The small molecule below binds the protein below.
Small molecule (SMILES): N[C@@H](Cc1c[nH]c[nH+]1)C(=O)O

Sequence of chain 2.B:
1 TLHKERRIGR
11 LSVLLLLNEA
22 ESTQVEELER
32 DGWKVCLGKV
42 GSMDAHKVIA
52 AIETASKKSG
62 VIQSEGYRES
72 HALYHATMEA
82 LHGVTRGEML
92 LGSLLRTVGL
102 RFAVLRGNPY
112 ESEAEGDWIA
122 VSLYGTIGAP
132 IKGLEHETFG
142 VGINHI

Binding-site contacts:
Ligand atom CD2 contacts residue LEU96 of chain 2.C at 3.7 Å (hydrophobic).
Ligand atom CE1 contacts residue TYR68 of chain 2.B at 3.5 Å (hydrophobic).
Ligand atom N contacts residue HIS72 of chain 2.B at 3.2 Å.
Ligand atom CA contacts residue HIS76 of chain 2.B at 4.0 Å.
Ligand atom CA contacts residue TYR68 of chain 2.B at 4.0 Å (hydrophobic).
Ligand atom O contacts residue HIS76 of chain 2.B at 3.4 Å.
Ligand atom CA contacts residue HIS137 of chain 2.C at 4.0 Å.
Ligand atom O contacts residue ARG87 of chain 2.C at 2.7 Å (salt-bridge).
Ligand atom O contacts residue MN1 of chain 2.J at 2.2 Å.
Ligand atom CD2 contacts residue ALA130 of chain 2.C at 3.6 Å (hydrophobic).
Ligand atom N contacts residue HIS76 of chain 2.B at 4.0 Å.
Ligand atom N contacts residue TYR68 of chain 2.B at 2.8 Å (h-bond).
Ligand atom CD2 contacts residue TYR75 of chain 2.B at 3.6 Å (hydrophobic).
Ligand atom OXT contacts residue ARG87 of chain 2.C at 2.8 Å (salt-bridge).
Ligand atom C contacts residue HIS137 of chain 2.C at 3.9 Å.
Ligand atom OXT contacts residue ILE128 of chain 2.C at 3.3 Å.
Ligand atom CD2 contacts residue GLY129 of chain 2.C at 3.4 Å.
Ligand atom NE2 contacts residue ALA130 of chain 2.C at 3.3 Å (h-bond).
Ligand atom N contacts residue MN1 of chain 2.J at 2.0 Å.
Ligand atom CB contacts residue GLY129 of chain 2.C at 4.0 Å.
Ligand atom CA contacts residue TYR75 of chain 2.B at 4.0 Å (hydrophobic).
Ligand atom O contacts residue HIS137 of chain 2.C at 3.5 Å (h-bond).
Ligand atom CD2 contacts residue ARG97 of chain 2.C at 3.5 Å.
Ligand atom NE2 contacts residue TYR75 of chain 2.B at 3.8 Å.
Ligand atom ND1 contacts residue TYR68 of chain 2.B at 2.8 Å (h-bond).
Ligand atom CG contacts residue GLY129 of chain 2.C at 3.7 Å.
Ligand atom CG contacts residue TYR75 of chain 2.B at 4.0 Å (hydrophobic).
Ligand atom CB contacts residue ILE128 of chain 2.C at 4.0 Å (hydrophobic).
Ligand atom C contacts residue ARG87 of chain 2.C at 3.5 Å.
Ligand atom CE1 contacts residue ALA130 of chain 2.C at 3.8 Å (hydrophobic).
Ligand atom N contacts residue HIS137 of chain 2.C at 2.9 Å (h-bond).
Ligand atom NE2 contacts residue LEU96 of chain 2.C at 3.8 Å.
Ligand atom OXT contacts residue MN1 of chain 2.J at 4.0 Å.
Ligand atom CG contacts residue TYR68 of chain 2.B at 3.8 Å (hydrophobic).
Ligand atom C contacts residue ARG97 of chain 2.C at 3.9 Å.
Ligand atom NE2 contacts residue GLY129 of chain 2.C at 3.7 Å.
Ligand atom C contacts residue MN1 of chain 2.J at 2.7 Å.
Ligand atom CA contacts residue MN1 of chain 2.J at 2.6 Å.
Ligand atom OXT contacts residue ARG97 of chain 2.C at 2.8 Å (salt-bridge).
Ligand atom O contacts residue GLU80 of chain 1.B at 4.0 Å.

Sequence of chain 2.C:
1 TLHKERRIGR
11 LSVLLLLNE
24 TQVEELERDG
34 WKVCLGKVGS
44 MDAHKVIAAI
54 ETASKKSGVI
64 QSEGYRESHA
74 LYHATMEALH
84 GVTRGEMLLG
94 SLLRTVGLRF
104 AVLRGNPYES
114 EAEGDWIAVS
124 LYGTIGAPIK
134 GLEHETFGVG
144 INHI

Sequence of chain 1.B:
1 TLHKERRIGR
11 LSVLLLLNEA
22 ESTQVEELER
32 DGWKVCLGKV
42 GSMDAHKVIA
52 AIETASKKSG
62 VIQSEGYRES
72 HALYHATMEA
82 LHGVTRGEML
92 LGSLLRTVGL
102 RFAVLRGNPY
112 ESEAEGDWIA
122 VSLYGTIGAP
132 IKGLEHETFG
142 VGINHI